This protein binds this small molecule.
Small molecule (SMILES): CC(=O)N[C@H]1[C@H](O[C@H]2[C@H](O)[C@@H](NC(C)=O)CO[C@@H]2CO)O[C@H](CO)[C@@H](O)[C@@H]1O

Sequence of chain 1.B:
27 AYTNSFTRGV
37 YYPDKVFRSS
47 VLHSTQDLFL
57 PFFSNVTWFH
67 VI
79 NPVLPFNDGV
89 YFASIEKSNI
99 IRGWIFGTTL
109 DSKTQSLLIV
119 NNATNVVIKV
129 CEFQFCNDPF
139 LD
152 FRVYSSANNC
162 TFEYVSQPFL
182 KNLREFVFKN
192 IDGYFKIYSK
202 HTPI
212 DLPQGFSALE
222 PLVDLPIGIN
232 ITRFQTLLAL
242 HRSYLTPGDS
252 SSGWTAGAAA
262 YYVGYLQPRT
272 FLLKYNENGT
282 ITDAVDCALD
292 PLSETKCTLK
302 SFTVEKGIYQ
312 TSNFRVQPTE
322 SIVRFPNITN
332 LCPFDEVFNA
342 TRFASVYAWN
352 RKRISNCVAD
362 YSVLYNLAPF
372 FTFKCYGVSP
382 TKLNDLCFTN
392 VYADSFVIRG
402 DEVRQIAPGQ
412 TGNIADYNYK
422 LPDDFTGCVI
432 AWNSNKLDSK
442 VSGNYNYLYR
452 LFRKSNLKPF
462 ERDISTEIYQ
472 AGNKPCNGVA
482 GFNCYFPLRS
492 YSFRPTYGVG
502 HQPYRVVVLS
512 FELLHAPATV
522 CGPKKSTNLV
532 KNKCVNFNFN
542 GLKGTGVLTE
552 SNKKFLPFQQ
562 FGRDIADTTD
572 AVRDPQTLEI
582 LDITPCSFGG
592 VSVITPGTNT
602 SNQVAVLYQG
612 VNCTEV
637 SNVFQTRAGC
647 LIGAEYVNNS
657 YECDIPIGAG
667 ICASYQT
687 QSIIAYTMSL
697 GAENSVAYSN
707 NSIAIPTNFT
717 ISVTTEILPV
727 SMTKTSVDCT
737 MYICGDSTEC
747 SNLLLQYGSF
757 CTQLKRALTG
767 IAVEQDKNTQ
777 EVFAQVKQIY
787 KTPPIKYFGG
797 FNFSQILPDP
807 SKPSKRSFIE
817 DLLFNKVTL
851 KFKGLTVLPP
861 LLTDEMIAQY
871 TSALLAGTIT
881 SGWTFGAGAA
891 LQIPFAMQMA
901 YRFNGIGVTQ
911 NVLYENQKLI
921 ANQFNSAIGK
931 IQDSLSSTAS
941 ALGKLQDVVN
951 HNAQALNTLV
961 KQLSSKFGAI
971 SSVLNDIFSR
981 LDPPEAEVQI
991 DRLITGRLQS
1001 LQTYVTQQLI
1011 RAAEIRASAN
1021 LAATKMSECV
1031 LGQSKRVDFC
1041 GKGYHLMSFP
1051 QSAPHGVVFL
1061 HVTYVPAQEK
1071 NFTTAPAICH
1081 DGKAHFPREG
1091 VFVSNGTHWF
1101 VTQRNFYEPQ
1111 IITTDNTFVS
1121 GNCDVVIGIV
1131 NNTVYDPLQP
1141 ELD

Binding-site contacts:
Ligand atom O7 contacts residue LEU919 of chain 1.B at 3.1 Å.
Ligand atom C6 contacts residue GLN923 of chain 1.B at 4.2 Å.
Ligand atom C7 contacts residue GLN923 of chain 1.B at 4.5 Å.
Ligand atom C8 contacts residue THR713 of chain 1.B at 4.5 Å.
Ligand atom C7 contacts residue LEU919 of chain 1.B at 3.6 Å (hydrophobic).
Ligand atom O7 contacts residue ASN714 of chain 1.B at 3.5 Å (h-bond).
Ligand atom C5 contacts residue ASN714 of chain 1.B at 3.6 Å.
Ligand atom O5 contacts residue ASN714 of chain 1.B at 2.4 Å (h-bond).
Ligand atom C7 contacts residue GLN1068 of chain 1.B at 4.3 Å.
Ligand atom C2 contacts residue GLN1068 of chain 1.B at 4.3 Å.
Ligand atom N2 contacts residue ASN714 of chain 1.B at 2.9 Å (h-bond).
Ligand atom O5 contacts residue GLN1068 of chain 1.B at 4.3 Å.
Ligand atom C7 contacts residue ASN714 of chain 1.B at 3.4 Å.
Ligand atom C3 contacts residue LEU919 of chain 1.B at 3.8 Å (hydrophobic).
Ligand atom C8 contacts residue GLN923 of chain 1.B at 3.7 Å.
Ligand atom C1 contacts residue ASN714 of chain 1.B at 1.4 Å.
Ligand atom C5 contacts residue GLN923 of chain 1.B at 3.8 Å.
Ligand atom O7 contacts residue GLN1068 of chain 1.B at 3.7 Å.
Ligand atom C4 contacts residue LEU919 of chain 1.B at 4.3 Å (hydrophobic).
Ligand atom C1 contacts residue GLN1068 of chain 1.B at 3.9 Å.
Ligand atom C8 contacts residue ASN714 of chain 1.B at 4.5 Å.
Ligand atom O4 contacts residue LEU919 of chain 1.B at 3.4 Å.
Ligand atom C8 contacts residue LEU919 of chain 1.B at 4.5 Å (hydrophobic).
Ligand atom N2 contacts residue LEU919 of chain 1.B at 3.9 Å.
Ligand atom C2 contacts residue ASN714 of chain 1.B at 2.5 Å.
Ligand atom C1 contacts residue LEU919 of chain 1.B at 4.2 Å (hydrophobic).
Ligand atom O7 contacts residue ASN922 of chain 1.B at 4.0 Å.
Ligand atom C4 contacts residue ASN714 of chain 1.B at 4.2 Å.
Ligand atom C2 contacts residue LEU919 of chain 1.B at 3.9 Å (hydrophobic).
Ligand atom O3 contacts residue LEU919 of chain 1.B at 4.4 Å.
Ligand atom C3 contacts residue ASN714 of chain 1.B at 3.8 Å.